Sequence of chain 1.A:
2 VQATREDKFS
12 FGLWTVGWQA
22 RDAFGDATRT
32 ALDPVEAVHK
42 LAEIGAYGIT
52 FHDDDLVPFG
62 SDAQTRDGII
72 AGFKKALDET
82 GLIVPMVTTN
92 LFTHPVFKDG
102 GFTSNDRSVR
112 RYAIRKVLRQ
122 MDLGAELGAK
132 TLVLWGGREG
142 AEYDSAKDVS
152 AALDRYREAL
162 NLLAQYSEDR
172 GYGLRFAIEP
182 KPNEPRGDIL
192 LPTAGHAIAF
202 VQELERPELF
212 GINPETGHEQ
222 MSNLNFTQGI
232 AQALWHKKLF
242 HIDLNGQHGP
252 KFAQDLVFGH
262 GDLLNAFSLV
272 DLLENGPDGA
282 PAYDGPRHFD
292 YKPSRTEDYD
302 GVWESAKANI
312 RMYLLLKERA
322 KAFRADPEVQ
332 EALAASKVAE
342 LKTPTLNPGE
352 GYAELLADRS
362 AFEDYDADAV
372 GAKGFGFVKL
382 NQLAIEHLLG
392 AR

Sequence of chain 1.B:
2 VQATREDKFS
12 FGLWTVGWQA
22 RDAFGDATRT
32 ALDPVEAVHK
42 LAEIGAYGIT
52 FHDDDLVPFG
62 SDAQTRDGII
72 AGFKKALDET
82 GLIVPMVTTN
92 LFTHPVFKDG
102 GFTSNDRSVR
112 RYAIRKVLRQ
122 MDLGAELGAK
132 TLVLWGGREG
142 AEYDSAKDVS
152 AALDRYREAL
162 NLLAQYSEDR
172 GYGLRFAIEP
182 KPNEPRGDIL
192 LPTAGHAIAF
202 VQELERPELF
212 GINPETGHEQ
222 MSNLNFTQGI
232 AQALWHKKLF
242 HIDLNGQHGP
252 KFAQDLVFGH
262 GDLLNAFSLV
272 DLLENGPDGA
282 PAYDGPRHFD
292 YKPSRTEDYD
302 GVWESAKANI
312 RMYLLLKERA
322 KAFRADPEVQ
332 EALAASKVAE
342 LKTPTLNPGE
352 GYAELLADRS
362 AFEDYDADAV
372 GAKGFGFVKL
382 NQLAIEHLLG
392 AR

Binding-site contacts:
Ligand atom O1 contacts residue GLU216 of chain 1.A at 4.3 Å.
Ligand atom O1 contacts residue LYS182 of chain 1.A at 3.5 Å (salt-bridge).
Ligand atom O3 contacts residue ASP291 of chain 1.A at 3.0 Å (salt-bridge).
Ligand atom O4 contacts residue GLU180 of chain 1.A at 2.5 Å (salt-bridge).
Ligand atom C4 contacts residue TRP136 of chain 1.A at 3.8 Å (hydrophobic).
Ligand atom C5 contacts residue TRP136 of chain 1.A at 4.0 Å (hydrophobic).
Ligand atom C1 contacts residue PHE25 of chain 1.B at 3.9 Å (hydrophobic).
Ligand atom O2 contacts residue HIS219 of chain 1.A at 3.5 Å.
Ligand atom C5 contacts residue HIS53 of chain 1.A at 3.1 Å.
Ligand atom C3 contacts residue ASP291 of chain 1.A at 3.7 Å.
Ligand atom O5 contacts residue PHE93 of chain 1.A at 3.8 Å.
Ligand atom O2 contacts residue ASP291 of chain 1.A at 2.9 Å (salt-bridge).
Ligand atom C4 contacts residue ASP291 of chain 1.A at 3.8 Å.
Ligand atom O2 contacts residue GLU216 of chain 1.A at 3.1 Å (salt-bridge).
Ligand atom C3 contacts residue MG1 of chain 1.F at 3.8 Å.
Ligand atom C2 contacts residue MG1 of chain 1.F at 3.5 Å.
Ligand atom C2 contacts residue TRP136 of chain 1.A at 3.6 Å (hydrophobic).
Ligand atom C4 contacts residue GLU180 of chain 1.A at 3.4 Å.
Ligand atom C4 contacts residue MG1 of chain 1.F at 3.5 Å.
Ligand atom C1 contacts residue TRP136 of chain 1.A at 3.8 Å (hydrophobic).
Ligand atom C1 contacts residue HIS219 of chain 1.A at 4.3 Å.
Ligand atom O4 contacts residue MG1 of chain 1.F at 2.4 Å.
Ligand atom C2 contacts residue GLU180 of chain 1.A at 3.8 Å.
Ligand atom C2 contacts residue HIS219 of chain 1.A at 4.1 Å.
Ligand atom O1 contacts residue TRP136 of chain 1.A at 3.9 Å.
Ligand atom C2 contacts residue ASP291 of chain 1.A at 3.9 Å.
Ligand atom C3 contacts residue TRP136 of chain 1.A at 3.7 Å (hydrophobic).
Ligand atom O5 contacts residue HIS53 of chain 1.A at 2.6 Å (h-bond).
Ligand atom O4 contacts residue ASP291 of chain 1.A at 3.0 Å (salt-bridge).
Ligand atom C5 contacts residue THR89 of chain 1.A at 4.1 Å.
Ligand atom O1 contacts residue HIS219 of chain 1.A at 3.2 Å (h-bond).
Ligand atom C5 contacts residue GLU180 of chain 1.A at 4.2 Å.
Ligand atom O3 contacts residue MG1 of chain 1.F at 3.8 Å.
Ligand atom O2 contacts residue MG1 of chain 1.F at 2.3 Å.
Ligand atom O5 contacts residue THR89 of chain 1.A at 4.1 Å.
Ligand atom O5 contacts residue TRP136 of chain 1.A at 3.6 Å.
Ligand atom O2 contacts residue GLU180 of chain 1.A at 3.0 Å (salt-bridge).
Ligand atom O3 contacts residue TRP15 of chain 1.A at 3.5 Å (h-bond).
Ligand atom O4 contacts residue ASP244 of chain 1.A at 3.4 Å (salt-bridge).
Ligand atom O1 contacts residue PHE25 of chain 1.B at 4.0 Å.

A small-molecule ligand and the protein it binds are described below.
Small molecule (SMILES): O=C[C@H](O)[C@@H](O)[C@H](O)CO